Sequence of chain 1.A:
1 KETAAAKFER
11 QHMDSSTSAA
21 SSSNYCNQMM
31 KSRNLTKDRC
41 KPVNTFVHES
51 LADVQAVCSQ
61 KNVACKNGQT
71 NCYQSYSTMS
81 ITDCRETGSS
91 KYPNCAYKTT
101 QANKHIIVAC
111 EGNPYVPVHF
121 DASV

Binding-site contacts:
Ligand atom O1 contacts residue HIS105 of chain 1.A at 3.1 Å (h-bond).
Ligand atom C29 contacts residue VAL124 of chain 1.A at 4.4 Å (hydrophobic).
Ligand atom C33 contacts residue VAL124 of chain 1.A at 4.0 Å (hydrophobic).
Ligand atom RU contacts residue HIS105 of chain 1.A at 2.1 Å.
Ligand atom O3 contacts residue HIS105 of chain 1.A at 4.0 Å.
Ligand atom C30 contacts residue GLN74 of chain 1.A at 4.2 Å.
Ligand atom N3 contacts residue HIS105 of chain 1.A at 3.2 Å (h-bond).
Ligand atom O2 contacts residue HIS105 of chain 1.A at 2.2 Å (h-bond).
Ligand atom N4 contacts residue HIS105 of chain 1.A at 4.1 Å.
Ligand atom C32 contacts residue VAL124 of chain 1.A at 3.4 Å (hydrophobic).
Ligand atom C29 contacts residue HIS105 of chain 1.A at 3.0 Å.
Ligand atom C31 contacts residue VAL124 of chain 1.A at 3.9 Å (hydrophobic).
Ligand atom C30 contacts residue HIS105 of chain 1.A at 3.1 Å.
Ligand atom N4 contacts residue VAL124 of chain 1.A at 3.8 Å.
Ligand atom RU contacts residue THR78 of chain 1.A at 4.1 Å.
Ligand atom O1 contacts residue THR78 of chain 1.A at 3.9 Å.
Ligand atom C31 contacts residue HIS105 of chain 1.A at 4.2 Å.

A small-molecule ligand and the protein it binds are described below.
Small molecule (SMILES): Cn1cc[n+](C)c1[Ru](O)(O)O